Binding-site contacts:
Ligand atom N3 contacts residue ASN204 of chain 47.B at 3.0 Å (h-bond).
Ligand atom O1B contacts residue GLN11 of chain 47.B at 3.2 Å (h-bond).
Ligand atom O1B contacts residue LEU248 of chain 48.A at 2.1 Å.
Ligand atom C6 contacts residue ASN226 of chain 47.B at 3.3 Å.
Ligand atom O1A contacts residue GLN11 of chain 47.B at 3.1 Å.
Ligand atom O6 contacts residue ASN226 of chain 47.B at 3.1 Å (h-bond).
Ligand atom O2' contacts residue ASN329 of chain 48.A at 1.5 Å (h-bond).
Ligand atom O2B contacts residue GLY10 of chain 47.B at 3.2 Å.
Ligand atom C2' contacts residue ASN329 of chain 48.A at 2.6 Å.
Ligand atom O4' contacts residue SER138 of chain 47.B at 3.3 Å (h-bond).
Ligand atom O3G contacts residue LEU248 of chain 48.A at 3.5 Å.
Ligand atom O2G contacts residue GLY142 of chain 47.B at 3.0 Å (h-bond).
Ligand atom C2 contacts residue ASN204 of chain 47.B at 3.4 Å.
Ligand atom N2 contacts residue ASN204 of chain 47.B at 2.6 Å (h-bond).
Ligand atom PG contacts residue MG1 of chain 47.F at 3.5 Å.
Ligand atom PB contacts residue THR143 of chain 47.B at 3.3 Å.
Ligand atom PB contacts residue LEU248 of chain 48.A at 3.6 Å.
Ligand atom C4' contacts residue SER138 of chain 47.B at 3.2 Å.
Ligand atom O1G contacts residue THR143 of chain 47.B at 3.4 Å.
Ligand atom O2A contacts residue CYS12 of chain 47.B at 3.3 Å (h-bond).
Ligand atom O2G contacts residue ASN99 of chain 47.B at 2.9 Å (h-bond).
Ligand atom O2B contacts residue THR143 of chain 47.B at 2.7 Å (h-bond).
Ligand atom N1 contacts residue ASN226 of chain 47.B at 2.7 Å (h-bond).
Ligand atom C8 contacts residue PRO325 of chain 48.A at 3.3 Å (hydrophobic).
Ligand atom O2B contacts residue GLY144 of chain 47.B at 2.7 Å (h-bond).
Ligand atom O6 contacts residue GLN15 of chain 47.B at 2.5 Å (h-bond).
Ligand atom N7 contacts residue PRO325 of chain 48.A at 3.0 Å.
Ligand atom N1 contacts residue TYR222 of chain 47.B at 3.2 Å.
Ligand atom C3' contacts residue ASN329 of chain 48.A at 3.4 Å.
Ligand atom O1A contacts residue LEU248 of chain 48.A at 2.9 Å.
Ligand atom N2 contacts residue ASN226 of chain 47.B at 2.9 Å (h-bond).
Ligand atom O3' contacts residue GLU181 of chain 47.B at 3.3 Å (salt-bridge).
Ligand atom O3B contacts residue GLY142 of chain 47.B at 3.5 Å (h-bond).
Ligand atom O3B contacts residue THR143 of chain 47.B at 3.1 Å (h-bond).
Ligand atom C1' contacts residue ASN329 of chain 48.A at 3.5 Å.
Ligand atom O1B contacts residue MG1 of chain 47.F at 2.4 Å.
Ligand atom C2 contacts residue TYR222 of chain 47.B at 3.5 Å (hydrophobic).
Ligand atom O2A contacts residue GLN11 of chain 47.B at 3.5 Å (h-bond).
Ligand atom O3G contacts residue MG1 of chain 47.F at 2.5 Å.
Ligand atom O1G contacts residue ALA97 of chain 47.B at 3.0 Å (h-bond).

Sequence of chain 48.A:
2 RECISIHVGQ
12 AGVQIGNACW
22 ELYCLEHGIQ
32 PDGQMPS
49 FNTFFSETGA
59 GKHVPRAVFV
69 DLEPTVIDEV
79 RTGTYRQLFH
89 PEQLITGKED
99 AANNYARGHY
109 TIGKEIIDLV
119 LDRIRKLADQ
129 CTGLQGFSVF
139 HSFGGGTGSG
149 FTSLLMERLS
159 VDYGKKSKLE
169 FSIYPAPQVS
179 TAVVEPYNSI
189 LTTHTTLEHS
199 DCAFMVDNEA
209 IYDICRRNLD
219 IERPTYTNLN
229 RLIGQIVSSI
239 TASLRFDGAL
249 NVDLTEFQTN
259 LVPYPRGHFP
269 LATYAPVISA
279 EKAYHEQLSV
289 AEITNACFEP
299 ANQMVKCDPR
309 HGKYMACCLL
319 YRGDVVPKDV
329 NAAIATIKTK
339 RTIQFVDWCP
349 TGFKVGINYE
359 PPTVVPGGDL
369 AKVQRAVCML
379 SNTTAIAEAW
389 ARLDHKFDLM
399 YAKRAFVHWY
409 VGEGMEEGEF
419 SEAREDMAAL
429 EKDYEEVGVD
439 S

Sequence of chain 47.B:
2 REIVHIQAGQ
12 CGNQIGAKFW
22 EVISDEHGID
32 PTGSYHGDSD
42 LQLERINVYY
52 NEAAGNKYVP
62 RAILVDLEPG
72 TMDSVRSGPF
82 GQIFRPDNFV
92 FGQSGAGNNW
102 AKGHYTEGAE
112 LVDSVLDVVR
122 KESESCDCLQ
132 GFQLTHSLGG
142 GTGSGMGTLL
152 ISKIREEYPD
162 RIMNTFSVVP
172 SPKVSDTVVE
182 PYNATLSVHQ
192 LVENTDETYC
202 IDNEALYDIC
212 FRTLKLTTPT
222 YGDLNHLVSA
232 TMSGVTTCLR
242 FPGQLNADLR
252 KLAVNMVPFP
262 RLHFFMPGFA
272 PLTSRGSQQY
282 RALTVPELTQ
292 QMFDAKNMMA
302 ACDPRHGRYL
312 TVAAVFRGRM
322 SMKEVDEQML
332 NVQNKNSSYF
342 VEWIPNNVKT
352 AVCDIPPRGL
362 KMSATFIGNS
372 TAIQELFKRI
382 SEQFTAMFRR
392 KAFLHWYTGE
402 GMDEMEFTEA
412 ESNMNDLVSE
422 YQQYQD

This small molecule binds to this protein.
Small molecule (SMILES): Nc1nc2c(ncn2[C@@H]2O[C@H](CO[P](=O)(O)C[P](=O)(O)OP(=O)(O)O)[C@@H](O)[C@H]2O)c(=O)[nH]1